Binding-site contacts:
Ligand atom C8 contacts residue ASN1131 of chain 1.A at 4.4 Å.
Ligand atom C1 contacts residue ASN1131 of chain 1.A at 1.4 Å.
Ligand atom C3 contacts residue ASN1131 of chain 1.A at 3.8 Å.
Ligand atom C2 contacts residue ASN1131 of chain 1.A at 2.5 Å.
Ligand atom C7 contacts residue ASN1131 of chain 1.A at 3.6 Å.
Ligand atom C4 contacts residue ASN1131 of chain 1.A at 4.2 Å.
Ligand atom C5 contacts residue ASN1131 of chain 1.A at 3.7 Å.
Ligand atom N2 contacts residue ASN1131 of chain 1.A at 2.9 Å (h-bond).
Ligand atom O5 contacts residue ASN1131 of chain 1.A at 2.4 Å (h-bond).
Ligand atom O7 contacts residue ASN1131 of chain 1.A at 4.0 Å.

The protein below binds the small molecule below.
Small molecule (SMILES): CC(=O)N[C@@H]1[C@@H](O)[C@H](O)[C@@H](CO)O[C@H]1O

Sequence of chain 1.A:
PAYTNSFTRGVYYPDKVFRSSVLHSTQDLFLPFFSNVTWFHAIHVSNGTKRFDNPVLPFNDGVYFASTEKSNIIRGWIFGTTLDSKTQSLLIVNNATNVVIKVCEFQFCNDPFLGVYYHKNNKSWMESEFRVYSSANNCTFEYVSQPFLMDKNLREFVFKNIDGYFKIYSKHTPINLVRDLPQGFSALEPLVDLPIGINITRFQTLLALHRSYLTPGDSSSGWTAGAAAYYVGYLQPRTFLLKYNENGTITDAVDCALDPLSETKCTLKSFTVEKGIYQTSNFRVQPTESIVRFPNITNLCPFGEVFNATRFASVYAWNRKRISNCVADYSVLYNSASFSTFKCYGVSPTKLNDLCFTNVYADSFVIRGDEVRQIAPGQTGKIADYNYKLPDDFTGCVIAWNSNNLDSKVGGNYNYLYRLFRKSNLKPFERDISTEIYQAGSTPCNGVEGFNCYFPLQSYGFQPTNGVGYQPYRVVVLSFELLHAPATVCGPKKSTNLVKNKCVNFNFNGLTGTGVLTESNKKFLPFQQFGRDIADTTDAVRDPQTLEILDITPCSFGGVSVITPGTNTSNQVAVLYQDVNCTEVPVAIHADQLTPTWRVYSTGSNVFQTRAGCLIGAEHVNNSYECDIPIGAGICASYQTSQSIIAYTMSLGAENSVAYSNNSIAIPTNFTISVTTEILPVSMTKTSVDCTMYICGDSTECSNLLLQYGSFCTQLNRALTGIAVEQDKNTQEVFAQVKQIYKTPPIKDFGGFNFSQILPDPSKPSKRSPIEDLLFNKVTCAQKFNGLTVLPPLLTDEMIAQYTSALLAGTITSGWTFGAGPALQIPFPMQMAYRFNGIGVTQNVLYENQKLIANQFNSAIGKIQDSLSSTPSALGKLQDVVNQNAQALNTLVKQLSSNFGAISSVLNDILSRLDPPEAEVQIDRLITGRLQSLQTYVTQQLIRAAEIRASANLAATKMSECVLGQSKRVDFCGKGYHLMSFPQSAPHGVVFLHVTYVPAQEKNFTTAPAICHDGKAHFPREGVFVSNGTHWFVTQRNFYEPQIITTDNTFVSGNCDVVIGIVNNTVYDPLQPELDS